Sequence of chain 1.A:
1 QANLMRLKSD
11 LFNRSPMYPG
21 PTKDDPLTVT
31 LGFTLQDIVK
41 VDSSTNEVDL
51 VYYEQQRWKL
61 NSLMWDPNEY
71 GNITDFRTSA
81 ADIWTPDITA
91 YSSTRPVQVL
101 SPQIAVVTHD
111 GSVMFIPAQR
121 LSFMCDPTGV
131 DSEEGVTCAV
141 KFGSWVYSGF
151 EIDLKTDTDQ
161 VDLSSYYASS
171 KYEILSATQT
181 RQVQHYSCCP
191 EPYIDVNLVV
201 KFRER

Sequence of chain 1.E:
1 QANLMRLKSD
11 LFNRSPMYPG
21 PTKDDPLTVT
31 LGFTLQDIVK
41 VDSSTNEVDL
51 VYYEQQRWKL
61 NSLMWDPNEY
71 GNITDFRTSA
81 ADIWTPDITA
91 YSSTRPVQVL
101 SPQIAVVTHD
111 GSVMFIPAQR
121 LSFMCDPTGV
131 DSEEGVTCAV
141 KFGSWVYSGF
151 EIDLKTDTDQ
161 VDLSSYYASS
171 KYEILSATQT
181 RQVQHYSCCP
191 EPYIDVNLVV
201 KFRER

Binding-site contacts:
Ligand atom C2 contacts residue CYS188 of chain 1.E at 4.1 Å (hydrophobic).
Ligand atom C2 contacts residue CYS189 of chain 1.E at 3.7 Å (hydrophobic).
Ligand atom C3 contacts residue CYS189 of chain 1.E at 3.8 Å (hydrophobic).
Ligand atom C15 contacts residue TRP145 of chain 1.E at 4.0 Å (hydrophobic).
Ligand atom C4 contacts residue MET114 of chain 1.A at 3.6 Å (hydrophobic).
Ligand atom C7 contacts residue CYS189 of chain 1.E at 4.1 Å (hydrophobic).
Ligand atom C4 contacts residue CYS189 of chain 1.E at 4.1 Å (hydrophobic).
Ligand atom C14 contacts residue TYR193 of chain 1.E at 3.6 Å (hydrophobic).
Ligand atom C14 contacts residue SER144 of chain 1.E at 3.8 Å.
Ligand atom C11 contacts residue TYR186 of chain 1.E at 4.0 Å (hydrophobic).
Ligand atom C7 contacts residue TYR193 of chain 1.E at 3.5 Å (hydrophobic).
Ligand atom C3 contacts residue ILE116 of chain 1.A at 3.8 Å (hydrophobic).
Ligand atom C13 contacts residue TYR193 of chain 1.E at 3.5 Å (hydrophobic).
Ligand atom C20 contacts residue GLN36 of chain 1.A at 3.5 Å.
Ligand atom C19 contacts residue TYR91 of chain 1.E at 3.6 Å (hydrophobic).
Ligand atom C1 contacts residue CYS188 of chain 1.E at 3.8 Å (hydrophobic).
Ligand atom O1 contacts residue TRP145 of chain 1.E at 3.8 Å.
Ligand atom C21 contacts residue TYR91 of chain 1.E at 4.0 Å (hydrophobic).
Ligand atom C18 contacts residue TYR53 of chain 1.A at 3.7 Å (hydrophobic).
Ligand atom C14 contacts residue TRP145 of chain 1.E at 3.2 Å (hydrophobic).
Ligand atom C10 contacts residue TRP145 of chain 1.E at 3.7 Å (hydrophobic).
Ligand atom C12 contacts residue CYS188 of chain 1.E at 4.1 Å (hydrophobic).
Ligand atom C12 contacts residue TYR53 of chain 1.A at 4.0 Å (hydrophobic).
Ligand atom O2 contacts residue CYS188 of chain 1.E at 3.3 Å.
Ligand atom C5 contacts residue VAL106 of chain 1.A at 3.8 Å (hydrophobic).
Ligand atom O3 contacts residue TYR186 of chain 1.E at 4.0 Å.
Ligand atom C23 contacts residue TYR186 of chain 1.E at 3.9 Å (hydrophobic).
Ligand atom C23 contacts residue TYR91 of chain 1.E at 3.4 Å (hydrophobic).
Ligand atom C19 contacts residue GLN36 of chain 1.A at 3.4 Å.
Ligand atom C22 contacts residue TYR186 of chain 1.E at 3.6 Å (hydrophobic).
Ligand atom C9 contacts residue TRP145 of chain 1.E at 3.6 Å (hydrophobic).
Ligand atom O3 contacts residue TYR53 of chain 1.A at 3.2 Å (h-bond).
Ligand atom C6 contacts residue VAL146 of chain 1.E at 4.0 Å (hydrophobic).
Ligand atom C16 contacts residue TYR186 of chain 1.E at 3.8 Å (hydrophobic).
Ligand atom C7 contacts residue TRP145 of chain 1.E at 4.0 Å (hydrophobic).
Ligand atom C20 contacts residue TYR91 of chain 1.E at 3.4 Å (hydrophobic).
Ligand atom C7 contacts residue ILE116 of chain 1.A at 3.9 Å (hydrophobic).
Ligand atom C4 contacts residue ILE116 of chain 1.A at 4.1 Å (hydrophobic).
Ligand atom C2 contacts residue ILE116 of chain 1.A at 3.7 Å (hydrophobic).
Ligand atom C6 contacts residue TYR193 of chain 1.E at 3.3 Å (hydrophobic).

This protein binds this small molecule.
Small molecule (SMILES): C[N+]1(C[C@H](O)c2ccccc2)[C@@H]2CC[C@H]1CC(OC(=O)c1ccccc1)C2